This small molecule binds to this protein.
Small molecule (SMILES): CC(=O)N[C@@H]1[C@@H](O)[C@H](O)[C@@H](CO)O[C@H]1O

Sequence of chain 60.G:
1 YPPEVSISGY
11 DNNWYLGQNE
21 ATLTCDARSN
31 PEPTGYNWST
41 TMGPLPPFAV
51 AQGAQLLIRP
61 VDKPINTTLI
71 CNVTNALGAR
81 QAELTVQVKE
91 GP

Binding-site contacts:
Ligand atom N2 contacts residue ASN72 of chain 60.G at 3.2 Å (h-bond).
Ligand atom C1 contacts residue ASN72 of chain 60.G at 1.5 Å.
Ligand atom C7 contacts residue GLN81 of chain 60.G at 3.8 Å.
Ligand atom C7 contacts residue ASN72 of chain 60.G at 3.5 Å.
Ligand atom C2 contacts residue ASN72 of chain 60.G at 2.6 Å.
Ligand atom C6 contacts residue THR74 of chain 60.G at 3.7 Å.
Ligand atom C5 contacts residue THR74 of chain 60.G at 3.9 Å.
Ligand atom C8 contacts residue GLN81 of chain 60.G at 3.2 Å.
Ligand atom C1 contacts residue ALA79 of chain 60.G at 4.3 Å (hydrophobic).
Ligand atom O7 contacts residue GLN81 of chain 60.G at 3.9 Å.
Ligand atom C5 contacts residue ASN72 of chain 60.G at 3.7 Å.
Ligand atom C4 contacts residue ASN72 of chain 60.G at 4.3 Å.
Ligand atom O5 contacts residue ASN72 of chain 60.G at 2.4 Å (h-bond).
Ligand atom O7 contacts residue ASN72 of chain 60.G at 3.3 Å (h-bond).
Ligand atom O5 contacts residue THR74 of chain 60.G at 4.0 Å.
Ligand atom C3 contacts residue ASN72 of chain 60.G at 4.0 Å.
Ligand atom N2 contacts residue GLN81 of chain 60.G at 4.3 Å.